Binding-site contacts:
Ligand atom CB contacts residue VAL4 of chain 2.E at 4.2 Å (hydrophobic).
Ligand atom OG contacts residue GLN3 of chain 2.E at 3.3 Å (h-bond).
Ligand atom OG1 contacts residue SER5 of chain 2.E at 3.0 Å (h-bond).
Ligand atom OG1 contacts residue GLN43 of chain 2.E at 4.0 Å.
Ligand atom O contacts residue SER5 of chain 2.E at 3.8 Å.
Ligand atom OG contacts residue ALA2 of chain 2.E at 4.3 Å.
Ligand atom CB contacts residue GLN3 of chain 2.E at 4.4 Å.
Ligand atom N contacts residue GLN3 of chain 2.E at 4.2 Å.
Ligand atom C contacts residue ALA2 of chain 2.E at 3.5 Å (hydrophobic).
Ligand atom CA contacts residue GLY1 of chain 2.E at 4.0 Å.
Ligand atom CB contacts residue ALA2 of chain 2.E at 3.9 Å (hydrophobic).
Ligand atom OG contacts residue VAL4 of chain 2.E at 4.1 Å.
Ligand atom CB contacts residue VAL4 of chain 2.E at 3.9 Å (hydrophobic).
Ligand atom CA contacts residue VAL4 of chain 2.E at 3.8 Å (hydrophobic).
Ligand atom CA contacts residue ALA2 of chain 2.E at 3.2 Å (hydrophobic).
Ligand atom O contacts residue GLN3 of chain 2.E at 3.2 Å (h-bond).
Ligand atom N contacts residue GLN3 of chain 2.E at 4.3 Å.
Ligand atom CB contacts residue GLY1 of chain 2.E at 3.6 Å.
Ligand atom C contacts residue VAL4 of chain 2.E at 3.5 Å (hydrophobic).
Ligand atom O contacts residue SER6 of chain 2.E at 3.7 Å.
Ligand atom OG1 contacts residue VAL4 of chain 2.E at 3.4 Å (h-bond).
Ligand atom C contacts residue VAL4 of chain 2.E at 4.1 Å (hydrophobic).
Ligand atom N contacts residue VAL4 of chain 2.E at 2.8 Å (h-bond).
Ligand atom O contacts residue VAL4 of chain 2.E at 4.4 Å.
Ligand atom N contacts residue SER5 of chain 2.E at 4.5 Å.
Ligand atom O contacts residue VAL4 of chain 2.E at 2.9 Å (h-bond).
Ligand atom O contacts residue ALA2 of chain 2.E at 3.5 Å (h-bond).
Ligand atom CB contacts residue SER5 of chain 2.E at 4.2 Å.
Ligand atom CA contacts residue VAL4 of chain 2.E at 3.3 Å (hydrophobic).
Ligand atom C contacts residue SER5 of chain 2.E at 4.3 Å.
Ligand atom N contacts residue VAL4 of chain 2.E at 4.4 Å.
Ligand atom CA contacts residue GLN3 of chain 2.E at 4.2 Å.
Ligand atom OG1 contacts residue GLN3 of chain 2.E at 3.5 Å (h-bond).
Ligand atom C contacts residue GLN3 of chain 2.E at 3.7 Å.
Ligand atom N contacts residue ALA2 of chain 2.E at 3.2 Å (h-bond).

Sequence of chain 2.E:
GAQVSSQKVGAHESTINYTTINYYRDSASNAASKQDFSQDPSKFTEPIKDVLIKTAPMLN

A protein and the small-molecule ligand that binds it are described below.
Small molecule (SMILES): CCNC(=O)[C@H](C)NC(=O)[C@H](C)NC(=O)[C@H](C)N.C[C@@H](O)[C@@H](C=O)NC(=O)[C@H](CO)NC(=O)[C@H](CO)NC(=O)[C@@H](N)CO